Sequence of chain 1.C:
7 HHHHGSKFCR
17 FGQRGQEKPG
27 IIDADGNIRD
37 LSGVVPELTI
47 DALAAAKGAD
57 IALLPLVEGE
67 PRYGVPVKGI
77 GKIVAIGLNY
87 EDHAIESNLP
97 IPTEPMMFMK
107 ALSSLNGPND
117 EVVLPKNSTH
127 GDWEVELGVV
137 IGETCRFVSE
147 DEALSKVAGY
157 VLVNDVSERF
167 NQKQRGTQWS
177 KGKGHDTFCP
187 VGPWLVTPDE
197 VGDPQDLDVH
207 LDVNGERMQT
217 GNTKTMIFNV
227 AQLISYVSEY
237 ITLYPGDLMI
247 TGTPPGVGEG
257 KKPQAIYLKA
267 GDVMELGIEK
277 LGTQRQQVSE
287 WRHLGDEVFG

Binding-site contacts:
Ligand atom OXT contacts residue HIS89 of chain 1.C at 3.2 Å.
Ligand atom CA contacts residue MG1 of chain 1.G at 2.9 Å.
Ligand atom CA contacts residue ASP161 of chain 1.C at 4.0 Å.
Ligand atom O3 contacts residue GLU132 of chain 1.C at 4.1 Å.
Ligand atom C contacts residue LEU84 of chain 1.C at 3.9 Å (hydrophobic).
Ligand atom CB contacts residue PHE104 of chain 1.C at 4.2 Å (hydrophobic).
Ligand atom O3 contacts residue ILE82 of chain 1.C at 3.8 Å.
Ligand atom CA contacts residue GLY83 of chain 1.C at 3.9 Å.
Ligand atom O3 contacts residue LYS179 of chain 1.C at 2.8 Å (salt-bridge).
Ligand atom O contacts residue ILE82 of chain 1.C at 3.4 Å (h-bond).
Ligand atom CA contacts residue ILE82 of chain 1.C at 3.8 Å (hydrophobic).
Ligand atom CA contacts residue LYS179 of chain 1.C at 3.6 Å.
Ligand atom OXT contacts residue ILE82 of chain 1.C at 4.1 Å.
Ligand atom CB contacts residue GLY83 of chain 1.C at 3.9 Å.
Ligand atom O contacts residue ASP161 of chain 1.C at 4.2 Å.
Ligand atom O3 contacts residue GLU130 of chain 1.C at 3.0 Å (salt-bridge).
Ligand atom O3 contacts residue MG1 of chain 1.G at 2.2 Å.
Ligand atom C contacts residue ILE82 of chain 1.C at 3.5 Å (hydrophobic).
Ligand atom OXT contacts residue GLY83 of chain 1.C at 3.7 Å.
Ligand atom OXT contacts residue THR249 of chain 1.C at 4.2 Å.
Ligand atom OXT contacts residue MG1 of chain 1.G at 4.1 Å.
Ligand atom O contacts residue GLY248 of chain 1.C at 3.4 Å.
Ligand atom C contacts residue GLU132 of chain 1.C at 4.0 Å.
Ligand atom O contacts residue GLU130 of chain 1.C at 3.0 Å (salt-bridge).
Ligand atom CA contacts residue GLU130 of chain 1.C at 3.3 Å.
Ligand atom CA contacts residue PHE104 of chain 1.C at 4.2 Å (hydrophobic).
Ligand atom OXT contacts residue GLU130 of chain 1.C at 4.3 Å.
Ligand atom O contacts residue MG1 of chain 1.G at 2.2 Å.
Ligand atom CB contacts residue TRP175 of chain 1.C at 4.1 Å (hydrophobic).
Ligand atom O contacts residue GLU132 of chain 1.C at 2.9 Å (salt-bridge).
Ligand atom O3 contacts residue PHE104 of chain 1.C at 3.5 Å.
Ligand atom C contacts residue GLU130 of chain 1.C at 3.3 Å.
Ligand atom C contacts residue HIS89 of chain 1.C at 4.1 Å.
Ligand atom C contacts residue THR249 of chain 1.C at 4.2 Å.
Ligand atom OXT contacts residue LEU84 of chain 1.C at 3.0 Å (h-bond).
Ligand atom CB contacts residue LYS179 of chain 1.C at 4.1 Å.
Ligand atom O contacts residue THR249 of chain 1.C at 3.2 Å (h-bond).
Ligand atom C contacts residue GLY83 of chain 1.C at 3.9 Å.
Ligand atom O3 contacts residue ASP161 of chain 1.C at 3.0 Å (salt-bridge).
Ligand atom C contacts residue MG1 of chain 1.G at 2.9 Å.

A protein and the small-molecule ligand that binds it are described below.
Small molecule (SMILES): CC(=O)C(=O)O